Binding-site contacts:
Ligand atom O6 contacts residue TYR156 of chain 1.D at 3.0 Å (h-bond).
Ligand atom O5 contacts residue TYR156 of chain 1.D at 3.2 Å.
Ligand atom C3 contacts residue TRP63 of chain 1.D at 3.6 Å (hydrophobic).
Ligand atom C1 contacts residue TRP341 of chain 1.D at 3.6 Å (hydrophobic).
Ligand atom C1 contacts residue ASP15 of chain 1.D at 3.4 Å.
Ligand atom C3 contacts residue ASP66 of chain 1.D at 3.7 Å.
Ligand atom O3 contacts residue GLU46 of chain 1.D at 3.6 Å (salt-bridge).
Ligand atom C4 contacts residue TYR342 of chain 1.D at 3.5 Å (hydrophobic).
Ligand atom C3 contacts residue GLU45 of chain 1.D at 3.2 Å.
Ligand atom O6 contacts residue PRO155 of chain 1.D at 3.1 Å.
Ligand atom O2 contacts residue ASP66 of chain 1.D at 2.8 Å (salt-bridge).
Ligand atom O1 contacts residue ASP15 of chain 1.D at 2.4 Å (salt-bridge).
Ligand atom C6 contacts residue TYR156 of chain 1.D at 3.7 Å (hydrophobic).
Ligand atom O3 contacts residue GLU45 of chain 1.D at 2.6 Å (salt-bridge).
Ligand atom O4 contacts residue GLU45 of chain 1.D at 3.6 Å (salt-bridge).
Ligand atom O3 contacts residue TRP63 of chain 1.D at 3.0 Å (h-bond).
Ligand atom O2 contacts residue ALA64 of chain 1.D at 3.4 Å.
Ligand atom O6 contacts residue GLU154 of chain 1.D at 3.4 Å.
Ligand atom O6 contacts residue GLU154 of chain 1.D at 2.6 Å (salt-bridge).
Ligand atom O2 contacts residue TRP63 of chain 1.D at 3.6 Å.
Ligand atom C6 contacts residue TRP341 of chain 1.D at 3.7 Å (hydrophobic).
Ligand atom C2 contacts residue ARG67 of chain 1.D at 3.6 Å.
Ligand atom C2 contacts residue ASP66 of chain 1.D at 3.5 Å.
Ligand atom O1 contacts residue TRP231 of chain 1.D at 3.3 Å.
Ligand atom O3 contacts residue ASP66 of chain 1.D at 2.8 Å (salt-bridge).
Ligand atom O5 contacts residue TRP341 of chain 1.D at 3.2 Å.
Ligand atom C1 contacts residue LYS16 of chain 1.D at 3.5 Å.
Ligand atom O3 contacts residue GLU112 of chain 1.D at 3.6 Å.
Ligand atom O3 contacts residue TYR342 of chain 1.D at 3.4 Å (h-bond).
Ligand atom O2 contacts residue GLU112 of chain 1.D at 2.7 Å (salt-bridge).
Ligand atom C6 contacts residue ARG345 of chain 1.D at 3.5 Å.
Ligand atom C2 contacts residue GLU112 of chain 1.D at 3.6 Å.
Ligand atom C6 contacts residue GLU154 of chain 1.D at 3.2 Å.
Ligand atom O1 contacts residue LYS16 of chain 1.D at 3.0 Å (salt-bridge).
Ligand atom O2 contacts residue ARG67 of chain 1.D at 3.0 Å.
Ligand atom O6 contacts residue ARG345 of chain 1.D at 3.6 Å.
Ligand atom O3 contacts residue ARG67 of chain 1.D at 3.2 Å (salt-bridge).
Ligand atom O3 contacts residue ALA64 of chain 1.D at 3.6 Å.
Ligand atom O2 contacts residue LYS16 of chain 1.D at 2.7 Å (salt-bridge).
Ligand atom C1 contacts residue TYR156 of chain 1.D at 3.6 Å (hydrophobic).

This small molecule binds to this protein.
Small molecule (SMILES): OC[C@H]1O[C@H](O[C@H]2[C@H](O)[C@@H](O)[C@@H](O[C@H]3[C@H](O)[C@@H](O)[C@H](O)O[C@@H]3CO)O[C@@H]2CO)[C@H](O)[C@@H](O)[C@@H]1O

Sequence of chain 1.D:
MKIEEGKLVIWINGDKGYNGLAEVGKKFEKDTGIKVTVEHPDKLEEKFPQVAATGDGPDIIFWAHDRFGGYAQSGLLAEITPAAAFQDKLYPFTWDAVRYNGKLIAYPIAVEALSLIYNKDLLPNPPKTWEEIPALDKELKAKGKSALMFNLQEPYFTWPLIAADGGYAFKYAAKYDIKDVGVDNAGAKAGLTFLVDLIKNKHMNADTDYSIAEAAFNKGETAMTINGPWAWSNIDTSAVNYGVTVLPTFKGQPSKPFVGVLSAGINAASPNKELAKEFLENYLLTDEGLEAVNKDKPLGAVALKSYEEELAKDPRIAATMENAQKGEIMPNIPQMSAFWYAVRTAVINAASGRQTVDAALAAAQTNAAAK